This small molecule binds to this protein.
Small molecule (SMILES): CC(=O)N[C@H]1[C@H](O[C@H]2[C@H](O)[C@@H](NC(C)=O)CO[C@@H]2CO)O[C@H](CO)[C@@H](O)[C@@H]1O

Sequence of chain 1.B:
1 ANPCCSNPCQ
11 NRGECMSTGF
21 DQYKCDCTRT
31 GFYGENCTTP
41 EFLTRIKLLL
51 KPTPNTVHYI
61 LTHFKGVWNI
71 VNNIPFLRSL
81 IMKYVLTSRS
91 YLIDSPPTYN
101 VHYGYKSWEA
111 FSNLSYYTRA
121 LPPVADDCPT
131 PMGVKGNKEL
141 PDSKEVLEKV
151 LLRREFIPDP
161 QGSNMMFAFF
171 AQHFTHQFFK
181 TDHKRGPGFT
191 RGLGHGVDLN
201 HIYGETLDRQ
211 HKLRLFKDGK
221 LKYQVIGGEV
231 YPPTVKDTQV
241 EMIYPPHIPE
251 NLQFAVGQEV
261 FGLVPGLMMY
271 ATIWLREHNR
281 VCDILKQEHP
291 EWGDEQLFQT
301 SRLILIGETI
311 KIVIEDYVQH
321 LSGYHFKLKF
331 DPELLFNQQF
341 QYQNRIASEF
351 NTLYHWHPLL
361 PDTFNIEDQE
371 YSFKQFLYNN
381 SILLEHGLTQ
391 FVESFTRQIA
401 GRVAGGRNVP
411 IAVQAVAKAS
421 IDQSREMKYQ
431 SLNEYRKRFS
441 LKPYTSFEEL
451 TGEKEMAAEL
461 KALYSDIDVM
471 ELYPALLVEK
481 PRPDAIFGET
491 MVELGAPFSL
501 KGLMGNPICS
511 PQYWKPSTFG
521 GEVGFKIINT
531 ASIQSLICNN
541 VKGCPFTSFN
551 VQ

Sequence of chain 1.A:
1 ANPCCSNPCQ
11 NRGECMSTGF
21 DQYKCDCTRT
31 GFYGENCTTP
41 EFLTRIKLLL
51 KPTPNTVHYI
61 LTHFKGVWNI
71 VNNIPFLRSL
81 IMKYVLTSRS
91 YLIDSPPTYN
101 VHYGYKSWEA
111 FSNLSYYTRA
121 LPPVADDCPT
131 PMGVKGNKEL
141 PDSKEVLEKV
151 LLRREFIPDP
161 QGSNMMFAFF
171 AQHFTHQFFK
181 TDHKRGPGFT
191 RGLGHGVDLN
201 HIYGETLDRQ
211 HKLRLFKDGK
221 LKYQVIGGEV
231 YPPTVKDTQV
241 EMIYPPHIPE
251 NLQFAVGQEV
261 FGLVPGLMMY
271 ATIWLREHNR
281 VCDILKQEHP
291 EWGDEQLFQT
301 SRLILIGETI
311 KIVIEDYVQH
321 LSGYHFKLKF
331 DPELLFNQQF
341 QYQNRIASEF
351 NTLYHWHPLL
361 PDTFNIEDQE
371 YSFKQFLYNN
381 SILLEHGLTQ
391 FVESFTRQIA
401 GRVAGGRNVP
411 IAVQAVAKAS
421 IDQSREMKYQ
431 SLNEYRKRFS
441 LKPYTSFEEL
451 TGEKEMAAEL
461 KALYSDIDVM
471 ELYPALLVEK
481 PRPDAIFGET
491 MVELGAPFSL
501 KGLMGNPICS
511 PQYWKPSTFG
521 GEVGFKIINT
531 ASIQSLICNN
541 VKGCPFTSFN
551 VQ

Binding-site contacts:
Ligand atom O7 contacts residue ARG185 of chain 1.B at 2.8 Å (salt-bridge).
Ligand atom O7 contacts residue ASN113 of chain 1.B at 3.8 Å.
Ligand atom C5 contacts residue TYR116 of chain 1.B at 4.4 Å (hydrophobic).
Ligand atom C4 contacts residue ASN113 of chain 1.B at 4.2 Å.
Ligand atom O4 contacts residue ARG185 of chain 1.B at 2.8 Å (salt-bridge).
Ligand atom C3 contacts residue ASN113 of chain 1.B at 3.8 Å.
Ligand atom O6 contacts residue LEU207 of chain 1.A at 3.9 Å.
Ligand atom C2 contacts residue ARG185 of chain 1.B at 4.1 Å.
Ligand atom O5 contacts residue PHE189 of chain 1.B at 4.3 Å.
Ligand atom O5 contacts residue TYR116 of chain 1.B at 3.6 Å.
Ligand atom C5 contacts residue ARG185 of chain 1.B at 3.9 Å.
Ligand atom C5 contacts residue PHE189 of chain 1.B at 4.0 Å (hydrophobic).
Ligand atom C1 contacts residue ARG185 of chain 1.B at 4.0 Å.
Ligand atom O5 contacts residue GLU109 of chain 1.B at 3.7 Å.
Ligand atom O5 contacts residue ASN113 of chain 1.B at 2.3 Å (h-bond).
Ligand atom C1 contacts residue TYR116 of chain 1.B at 4.0 Å (hydrophobic).
Ligand atom C6 contacts residue PHE189 of chain 1.B at 3.8 Å (hydrophobic).
Ligand atom C1 contacts residue SER115 of chain 1.B at 4.5 Å.
Ligand atom C1 contacts residue ASN113 of chain 1.B at 1.4 Å.
Ligand atom C1 contacts residue GLU109 of chain 1.B at 3.7 Å.
Ligand atom C7 contacts residue ARG185 of chain 1.B at 3.8 Å.
Ligand atom O3 contacts residue LEU207 of chain 1.A at 4.4 Å.
Ligand atom C8 contacts residue PHE189 of chain 1.B at 4.1 Å (hydrophobic).
Ligand atom C6 contacts residue TYR116 of chain 1.B at 3.7 Å (hydrophobic).
Ligand atom C4 contacts residue LEU207 of chain 1.A at 4.0 Å (hydrophobic).
Ligand atom C2 contacts residue GLU109 of chain 1.B at 4.2 Å.
Ligand atom O6 contacts residue ASP208 of chain 1.A at 4.2 Å.
Ligand atom N2 contacts residue ASN113 of chain 1.B at 3.0 Å (h-bond).
Ligand atom C3 contacts residue ARG185 of chain 1.B at 3.6 Å.
Ligand atom C2 contacts residue ASN113 of chain 1.B at 2.5 Å.
Ligand atom O3 contacts residue ARG185 of chain 1.B at 4.2 Å.
Ligand atom C4 contacts residue ARG185 of chain 1.B at 3.6 Å.
Ligand atom O6 contacts residue TYR116 of chain 1.B at 3.7 Å.
Ligand atom N2 contacts residue ARG185 of chain 1.B at 4.3 Å.
Ligand atom C7 contacts residue ASN113 of chain 1.B at 3.6 Å.
Ligand atom C5 contacts residue ASN113 of chain 1.B at 3.6 Å.
Ligand atom C8 contacts residue ARG185 of chain 1.B at 3.9 Å.
Ligand atom C2 contacts residue LEU207 of chain 1.A at 4.3 Å (hydrophobic).
Ligand atom O7 contacts residue LEU207 of chain 1.A at 3.8 Å.
Ligand atom O7 contacts residue GLU109 of chain 1.B at 4.4 Å.